Sequence of chain 1.A:
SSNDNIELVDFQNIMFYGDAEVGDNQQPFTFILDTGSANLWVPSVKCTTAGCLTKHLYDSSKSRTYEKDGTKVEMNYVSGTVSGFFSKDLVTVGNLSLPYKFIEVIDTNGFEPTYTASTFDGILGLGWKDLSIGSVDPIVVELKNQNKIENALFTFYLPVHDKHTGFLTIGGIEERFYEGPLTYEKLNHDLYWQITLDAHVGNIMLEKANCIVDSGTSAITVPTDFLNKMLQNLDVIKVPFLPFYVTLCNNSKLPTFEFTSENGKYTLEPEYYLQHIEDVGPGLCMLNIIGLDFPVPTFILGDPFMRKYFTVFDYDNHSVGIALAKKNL

Sequence of chain 2.B:
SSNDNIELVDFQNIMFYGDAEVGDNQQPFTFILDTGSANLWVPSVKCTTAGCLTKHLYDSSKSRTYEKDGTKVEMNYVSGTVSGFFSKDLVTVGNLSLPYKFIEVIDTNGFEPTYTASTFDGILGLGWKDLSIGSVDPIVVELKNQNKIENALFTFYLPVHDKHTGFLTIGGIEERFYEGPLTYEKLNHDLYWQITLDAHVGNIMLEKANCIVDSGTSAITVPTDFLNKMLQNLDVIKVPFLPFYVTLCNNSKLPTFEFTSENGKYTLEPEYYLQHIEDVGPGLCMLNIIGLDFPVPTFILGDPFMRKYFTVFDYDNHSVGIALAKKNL

A protein and the small-molecule ligand that binds it are described below.
Small molecule (SMILES): CC(C)CC(=O)N[C@H](C(=O)N[C@H](C(=O)N[C@@H](CC(C)C)[C@@H](O)CC(=O)N[C@@H](C)C(=O)N[C@@H](CC(C)C)[C@@H](O)CC(=O)O)C(C)C)C(C)C

Binding-site contacts:
Ligand atom O contacts residue SER81 of chain 1.A at 3.0 Å (h-bond).
Ligand atom N contacts residue GLY218 of chain 1.A at 3.6 Å (h-bond).
Ligand atom O contacts residue TYR79 of chain 1.A at 3.3 Å.
Ligand atom CA contacts residue PHE243 of chain 2.B at 3.4 Å (hydrophobic).
Ligand atom CG2 contacts residue LEU244 of chain 2.B at 3.6 Å (hydrophobic).
Ligand atom CH contacts residue ASP36 of chain 1.A at 3.2 Å.
Ligand atom C contacts residue GLY38 of chain 1.A at 3.8 Å.
Ligand atom O contacts residue LEU133 of chain 1.A at 3.1 Å (h-bond).
Ligand atom CM contacts residue GLY38 of chain 1.A at 3.5 Å.
Ligand atom OH contacts residue ASP36 of chain 1.A at 2.7 Å (salt-bridge).
Ligand atom N contacts residue SER81 of chain 1.A at 2.8 Å (h-bond).
Ligand atom OH contacts residue GLY38 of chain 1.A at 3.7 Å.
Ligand atom CA contacts residue SER220 of chain 1.A at 3.4 Å.
Ligand atom CA contacts residue SER81 of chain 1.A at 3.6 Å.
Ligand atom O contacts residue THR219 of chain 1.A at 3.1 Å.
Ligand atom O contacts residue TYR194 of chain 1.A at 2.8 Å (h-bond).
Ligand atom C contacts residue SER220 of chain 1.A at 3.6 Å.
Ligand atom C contacts residue SER81 of chain 1.A at 3.6 Å.
Ligand atom O contacts residue VAL80 of chain 1.A at 3.3 Å.
Ligand atom N contacts residue GLY38 of chain 1.A at 3.0 Å (h-bond).
Ligand atom CG2 contacts residue ILE292 of chain 1.A at 3.7 Å (hydrophobic).
Ligand atom CG1 contacts residue ILE292 of chain 1.A at 3.6 Å (hydrophobic).
Ligand atom CA contacts residue THR219 of chain 1.A at 3.6 Å.
Ligand atom CG1 contacts residue THR219 of chain 1.A at 3.7 Å.
Ligand atom CA contacts residue ASN78 of chain 1.A at 3.4 Å.
Ligand atom CH contacts residue ASP216 of chain 1.A at 3.8 Å.
Ligand atom N contacts residue ASN78 of chain 1.A at 2.9 Å (h-bond).
Ligand atom OH contacts residue ASP216 of chain 1.A at 2.5 Å (salt-bridge).
Ligand atom CB contacts residue VAL80 of chain 1.A at 3.6 Å (hydrophobic).
Ligand atom CB contacts residue GLY38 of chain 1.A at 3.7 Å.
Ligand atom O contacts residue GLY218 of chain 1.A at 3.7 Å.
Ligand atom CD2 contacts residue VAL80 of chain 1.A at 3.8 Å (hydrophobic).
Ligand atom CB contacts residue GLY218 of chain 1.A at 3.1 Å.
Ligand atom C contacts residue TYR194 of chain 1.A at 3.8 Å (hydrophobic).
Ligand atom CD2 contacts residue ILE125 of chain 1.A at 3.7 Å (hydrophobic).
Ligand atom O contacts residue VAL80 of chain 1.A at 2.8 Å (h-bond).
Ligand atom C contacts residue ASN78 of chain 1.A at 3.6 Å.
Ligand atom O contacts residue SER220 of chain 1.A at 2.7 Å (h-bond).
Ligand atom CG1 contacts residue VAL80 of chain 1.A at 3.5 Å (hydrophobic).
Ligand atom N contacts residue SER220 of chain 1.A at 2.8 Å (h-bond).